Sequence of chain 1.A:
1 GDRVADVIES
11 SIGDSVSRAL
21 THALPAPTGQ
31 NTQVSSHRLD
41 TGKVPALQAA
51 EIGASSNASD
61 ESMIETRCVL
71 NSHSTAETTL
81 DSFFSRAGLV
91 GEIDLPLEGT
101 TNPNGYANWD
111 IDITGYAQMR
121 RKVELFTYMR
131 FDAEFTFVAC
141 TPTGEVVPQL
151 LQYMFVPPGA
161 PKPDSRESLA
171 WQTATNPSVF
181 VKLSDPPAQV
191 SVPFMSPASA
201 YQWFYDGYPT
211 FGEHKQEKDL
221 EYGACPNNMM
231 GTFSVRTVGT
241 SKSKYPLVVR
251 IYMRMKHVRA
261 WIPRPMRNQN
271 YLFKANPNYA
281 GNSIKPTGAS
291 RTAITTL

Sequence of chain 2.C:
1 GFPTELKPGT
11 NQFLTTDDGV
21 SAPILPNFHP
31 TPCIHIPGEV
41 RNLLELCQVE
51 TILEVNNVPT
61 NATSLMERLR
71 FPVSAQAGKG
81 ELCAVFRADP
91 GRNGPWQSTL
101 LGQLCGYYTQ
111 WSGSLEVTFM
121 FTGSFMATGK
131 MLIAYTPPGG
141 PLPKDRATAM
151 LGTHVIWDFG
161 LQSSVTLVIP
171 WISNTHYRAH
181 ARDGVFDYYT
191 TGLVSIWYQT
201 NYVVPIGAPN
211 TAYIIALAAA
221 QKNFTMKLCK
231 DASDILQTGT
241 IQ

This protein binds this small molecule.
Small molecule (SMILES): CCO/N=C/c1ccc(OCC[C@@H](C)CCN2CCN(c3ccnc(C(N)=O)c3)C2=O)cc1

Sequence of chain 1.C:
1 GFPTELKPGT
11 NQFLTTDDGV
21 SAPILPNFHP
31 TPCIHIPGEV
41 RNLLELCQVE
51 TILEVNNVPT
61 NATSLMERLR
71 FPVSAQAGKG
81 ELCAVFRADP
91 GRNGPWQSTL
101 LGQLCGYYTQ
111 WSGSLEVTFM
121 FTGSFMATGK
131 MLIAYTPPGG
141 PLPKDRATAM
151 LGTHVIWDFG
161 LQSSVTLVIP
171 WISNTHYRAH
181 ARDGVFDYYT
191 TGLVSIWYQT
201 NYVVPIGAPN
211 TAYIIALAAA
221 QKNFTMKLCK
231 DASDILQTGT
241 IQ

Binding-site contacts:
Ligand atom OAX contacts residue ILE111 of chain 1.A at 3.5 Å.
Ligand atom CAP contacts residue ILE111 of chain 1.A at 3.8 Å (hydrophobic).
Ligand atom CAA contacts residue SER178 of chain 1.A at 3.5 Å.
Ligand atom CAO contacts residue PHE135 of chain 1.A at 3.8 Å (hydrophobic).
Ligand atom NAC contacts residue THR114 of chain 1.A at 3.3 Å (h-bond).
Ligand atom NAU contacts residue PHE155 of chain 1.A at 3.7 Å.
Ligand atom CAG contacts residue ASN228 of chain 1.A at 3.6 Å.
Ligand atom CBC contacts residue TRP203 of chain 1.A at 3.6 Å (hydrophobic).
Ligand atom CAA contacts residue PRO177 of chain 1.A at 3.5 Å (hydrophobic).
Ligand atom CAA contacts residue VAL179 of chain 1.A at 3.2 Å (hydrophobic).
Ligand atom CAA contacts residue TYR153 of chain 1.A at 3.5 Å (hydrophobic).
Ligand atom CAK contacts residue PHE135 of chain 1.A at 3.6 Å (hydrophobic).
Ligand atom OAE contacts residue ASP112 of chain 1.A at 3.6 Å.
Ligand atom CBB contacts residue ILE111 of chain 1.A at 3.6 Å (hydrophobic).
Ligand atom CAH contacts residue GLN202 of chain 1.A at 3.2 Å.
Ligand atom CAN contacts residue PHE155 of chain 1.A at 3.8 Å (hydrophobic).
Ligand atom NBG contacts residue TRP203 of chain 1.A at 3.3 Å.
Ligand atom CAS contacts residue TYR201 of chain 1.A at 3.5 Å (hydrophobic).
Ligand atom CAT contacts residue ASN228 of chain 1.A at 3.5 Å.
Ligand atom OAD contacts residue ALA275 of chain 1.A at 3.2 Å.
Ligand atom OAD contacts residue LYS274 of chain 1.A at 3.1 Å (salt-bridge).
Ligand atom CAG contacts residue GLN202 of chain 1.A at 3.3 Å.
Ligand atom OAX contacts residue MET195 of chain 1.A at 3.6 Å.
Ligand atom CAH contacts residue TRP203 of chain 1.A at 3.5 Å (hydrophobic).
Ligand atom NAC contacts residue ASP112 of chain 1.A at 2.5 Å (salt-bridge).
Ligand atom CAY contacts residue THR114 of chain 1.A at 3.8 Å.
Ligand atom CAI contacts residue PHE135 of chain 1.A at 3.7 Å (hydrophobic).
Ligand atom CAO contacts residue ILE111 of chain 1.A at 3.8 Å (hydrophobic).
Ligand atom OAE contacts residue ILE113 of chain 1.A at 3.3 Å (h-bond).
Ligand atom CAJ contacts residue PHE155 of chain 1.A at 3.7 Å (hydrophobic).
Ligand atom CAY contacts residue ASP112 of chain 1.A at 3.8 Å.
Ligand atom CAZ contacts residue TRP203 of chain 1.A at 3.5 Å (hydrophobic).
Ligand atom CAG contacts residue TRP203 of chain 1.A at 3.7 Å (hydrophobic).
Ligand atom CAH contacts residue ASN228 of chain 1.A at 3.4 Å.
Ligand atom CAN contacts residue PRO177 of chain 1.A at 3.4 Å (hydrophobic).
Ligand atom CAL contacts residue PHE155 of chain 1.A at 3.6 Å (hydrophobic).
Ligand atom CAL contacts residue ILE111 of chain 1.A at 3.7 Å (hydrophobic).
Ligand atom CAT contacts residue TRP203 of chain 1.A at 3.6 Å (hydrophobic).
Ligand atom CAS contacts residue TRP203 of chain 1.A at 3.8 Å (hydrophobic).
Ligand atom CBC contacts residue ASN228 of chain 1.A at 3.8 Å.